Binding-site contacts:
Ligand atom N2 contacts residue LEU25 of chain 4.A at 3.6 Å.
Ligand atom O1 contacts residue ASN23 of chain 4.A at 2.9 Å (h-bond).
Ligand atom N1 contacts residue VAL47 of chain 4.A at 3.7 Å.
Ligand atom N1 contacts residue SER45 of chain 4.A at 2.8 Å (h-bond).
Ligand atom O1' contacts residue TRP79 of chain 4.A at 4.0 Å.
Ligand atom C3 contacts residue TRP120 of chain 1.B at 4.0 Å (hydrophobic).
Ligand atom N1' contacts residue FMT1 of chain 4.D at 2.9 Å (h-bond).
Ligand atom C3 contacts residue ASP128 of chain 4.A at 4.0 Å.
Ligand atom O1 contacts residue SER27 of chain 4.A at 2.8 Å (h-bond).
Ligand atom C1 contacts residue ASN23 of chain 4.A at 3.8 Å.
Ligand atom C1 contacts residue SER45 of chain 4.A at 3.7 Å.
Ligand atom O1' contacts residue FMT1 of chain 4.D at 3.5 Å (h-bond).
Ligand atom C3 contacts residue TRP108 of chain 4.A at 3.8 Å (hydrophobic).
Ligand atom O1 contacts residue SER45 of chain 4.A at 3.9 Å.
Ligand atom C1' contacts residue FMT1 of chain 4.D at 3.5 Å.
Ligand atom C1' contacts residue TRP120 of chain 1.B at 4.0 Å (hydrophobic).
Ligand atom N1 contacts residue FMT1 of chain 4.D at 3.5 Å (h-bond).
Ligand atom N1' contacts residue TRP120 of chain 1.B at 3.6 Å.
Ligand atom O1' contacts residue LEU110 of chain 4.A at 3.7 Å.
Ligand atom O1 contacts residue TYR43 of chain 4.A at 2.7 Å (h-bond).
Ligand atom N1 contacts residue LEU25 of chain 4.A at 3.7 Å.
Ligand atom C1 contacts residue TYR43 of chain 4.A at 3.6 Å (hydrophobic).
Ligand atom C1' contacts residue THR90 of chain 4.A at 3.8 Å.
Ligand atom O1' contacts residue THR90 of chain 4.A at 2.6 Å (h-bond).
Ligand atom N2' contacts residue TRP92 of chain 4.A at 4.0 Å.
Ligand atom C1 contacts residue LEU25 of chain 4.A at 3.5 Å (hydrophobic).
Ligand atom C1 contacts residue ASP128 of chain 4.A at 3.8 Å.
Ligand atom N1 contacts residue SER27 of chain 4.A at 3.9 Å.
Ligand atom C2 contacts residue VAL47 of chain 4.A at 3.7 Å (hydrophobic).
Ligand atom O1 contacts residue LEU25 of chain 4.A at 3.8 Å.
Ligand atom N2 contacts residue ASN23 of chain 4.A at 4.0 Å.
Ligand atom C2 contacts residue FMT1 of chain 4.D at 3.4 Å.
Ligand atom O1 contacts residue ASP128 of chain 4.A at 3.9 Å.
Ligand atom C2 contacts residue TRP120 of chain 1.B at 3.6 Å (hydrophobic).
Ligand atom C3 contacts residue LEU25 of chain 4.A at 4.0 Å (hydrophobic).
Ligand atom C1 contacts residue SER27 of chain 4.A at 3.6 Å.
Ligand atom N2 contacts residue ASP128 of chain 4.A at 3.0 Å (salt-bridge).
Ligand atom N2 contacts residue TYR43 of chain 4.A at 4.0 Å.
Ligand atom N2' contacts residue TRP108 of chain 4.A at 3.4 Å.
Ligand atom C2 contacts residue SER45 of chain 4.A at 3.8 Å.

Sequence of chain 4.A:
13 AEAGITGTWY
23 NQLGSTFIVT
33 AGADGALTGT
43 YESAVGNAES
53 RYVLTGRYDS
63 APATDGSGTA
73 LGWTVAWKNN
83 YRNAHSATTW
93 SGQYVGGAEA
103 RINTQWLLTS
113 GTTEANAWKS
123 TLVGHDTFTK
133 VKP

The protein below binds the small molecule below.
Small molecule (SMILES): O=C1NC2NC(=O)NC2N1

Sequence of chain 1.B:
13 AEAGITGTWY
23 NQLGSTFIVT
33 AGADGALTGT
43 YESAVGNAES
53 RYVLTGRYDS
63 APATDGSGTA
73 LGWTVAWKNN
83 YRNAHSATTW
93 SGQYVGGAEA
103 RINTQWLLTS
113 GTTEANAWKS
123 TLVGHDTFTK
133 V